Binding-site contacts:
Ligand atom C3 contacts residue GLU673 of chain 2.A at 3.5 Å.
Ligand atom O11 contacts residue ASN285 of chain 2.A at 3.2 Å (h-bond).
Ligand atom C6 contacts residue GLY136 of chain 2.A at 3.7 Å.
Ligand atom C5 contacts residue GLY136 of chain 2.A at 3.7 Å.
Ligand atom O6 contacts residue ASN485 of chain 2.A at 3.0 Å (h-bond).
Ligand atom C15 contacts residue ASN283 of chain 2.A at 3.6 Å.
Ligand atom O10 contacts residue LEU137 of chain 2.A at 2.9 Å (h-bond).
Ligand atom C16 contacts residue ASN283 of chain 2.A at 3.6 Å.
Ligand atom C7 contacts residue HIS378 of chain 2.A at 3.3 Å.
Ligand atom O11 contacts residue THR379 of chain 2.A at 3.5 Å.
Ligand atom F3 contacts residue GLU673 of chain 2.A at 3.2 Å.
Ligand atom C13 contacts residue ASN285 of chain 2.A at 3.4 Å.
Ligand atom C6 contacts residue ASN485 of chain 2.A at 3.4 Å.
Ligand atom O5 contacts residue LEU137 of chain 2.A at 3.6 Å (h-bond).
Ligand atom F3 contacts residue ALA674 of chain 2.A at 3.2 Å.
Ligand atom C11 contacts residue ASN285 of chain 2.A at 3.2 Å.
Ligand atom F3 contacts residue SER675 of chain 2.A at 2.9 Å.
Ligand atom C14 contacts residue PHE286 of chain 2.A at 3.5 Å (hydrophobic).
Ligand atom F3 contacts residue GLY676 of chain 2.A at 3.2 Å.
Ligand atom O11 contacts residue ALA384 of chain 2.A at 3.5 Å.
Ligand atom N2 contacts residue LEU137 of chain 2.A at 3.8 Å.
Ligand atom C2 contacts residue GLU673 of chain 2.A at 3.6 Å.
Ligand atom C6 contacts residue HIS378 of chain 2.A at 3.5 Å.
Ligand atom C3 contacts residue GLY676 of chain 2.A at 3.7 Å.
Ligand atom C13 contacts residue ALA384 of chain 2.A at 3.7 Å (hydrophobic).
Ligand atom C10 contacts residue LEU137 of chain 2.A at 3.5 Å (hydrophobic).
Ligand atom C8 contacts residue ASN285 of chain 2.A at 3.3 Å.
Ligand atom C14 contacts residue PHE287 of chain 2.A at 3.6 Å (hydrophobic).
Ligand atom C17 contacts residue HIS342 of chain 2.A at 3.4 Å.
Ligand atom C5 contacts residue LEU137 of chain 2.A at 3.7 Å (hydrophobic).
Ligand atom O4 contacts residue SER675 of chain 2.A at 3.6 Å.
Ligand atom C12 contacts residue ASN285 of chain 2.A at 3.4 Å.
Ligand atom O6 contacts residue HIS378 of chain 2.A at 2.6 Å (h-bond).
Ligand atom C7 contacts residue ASN285 of chain 2.A at 3.8 Å.
Ligand atom O4 contacts residue GLY676 of chain 2.A at 2.8 Å (h-bond).
Ligand atom C13 contacts residue PHE286 of chain 2.A at 3.5 Å (hydrophobic).
Ligand atom O4 contacts residue ASN485 of chain 2.A at 3.5 Å (h-bond).
Ligand atom C16 contacts residue HIS342 of chain 2.A at 3.6 Å.
Ligand atom N3 contacts residue ASN285 of chain 2.A at 3.5 Å (h-bond).
Ligand atom O10 contacts residue GLY136 of chain 2.A at 3.4 Å (h-bond).

The protein below binds the small molecule below.
Small molecule (SMILES): O=C(Nc1ccn([C@H]2C[C@@H](F)[C@H](O)[C@@H](CO)O2)c(=O)n1)c1ccccc1

Sequence of chain 2.A:
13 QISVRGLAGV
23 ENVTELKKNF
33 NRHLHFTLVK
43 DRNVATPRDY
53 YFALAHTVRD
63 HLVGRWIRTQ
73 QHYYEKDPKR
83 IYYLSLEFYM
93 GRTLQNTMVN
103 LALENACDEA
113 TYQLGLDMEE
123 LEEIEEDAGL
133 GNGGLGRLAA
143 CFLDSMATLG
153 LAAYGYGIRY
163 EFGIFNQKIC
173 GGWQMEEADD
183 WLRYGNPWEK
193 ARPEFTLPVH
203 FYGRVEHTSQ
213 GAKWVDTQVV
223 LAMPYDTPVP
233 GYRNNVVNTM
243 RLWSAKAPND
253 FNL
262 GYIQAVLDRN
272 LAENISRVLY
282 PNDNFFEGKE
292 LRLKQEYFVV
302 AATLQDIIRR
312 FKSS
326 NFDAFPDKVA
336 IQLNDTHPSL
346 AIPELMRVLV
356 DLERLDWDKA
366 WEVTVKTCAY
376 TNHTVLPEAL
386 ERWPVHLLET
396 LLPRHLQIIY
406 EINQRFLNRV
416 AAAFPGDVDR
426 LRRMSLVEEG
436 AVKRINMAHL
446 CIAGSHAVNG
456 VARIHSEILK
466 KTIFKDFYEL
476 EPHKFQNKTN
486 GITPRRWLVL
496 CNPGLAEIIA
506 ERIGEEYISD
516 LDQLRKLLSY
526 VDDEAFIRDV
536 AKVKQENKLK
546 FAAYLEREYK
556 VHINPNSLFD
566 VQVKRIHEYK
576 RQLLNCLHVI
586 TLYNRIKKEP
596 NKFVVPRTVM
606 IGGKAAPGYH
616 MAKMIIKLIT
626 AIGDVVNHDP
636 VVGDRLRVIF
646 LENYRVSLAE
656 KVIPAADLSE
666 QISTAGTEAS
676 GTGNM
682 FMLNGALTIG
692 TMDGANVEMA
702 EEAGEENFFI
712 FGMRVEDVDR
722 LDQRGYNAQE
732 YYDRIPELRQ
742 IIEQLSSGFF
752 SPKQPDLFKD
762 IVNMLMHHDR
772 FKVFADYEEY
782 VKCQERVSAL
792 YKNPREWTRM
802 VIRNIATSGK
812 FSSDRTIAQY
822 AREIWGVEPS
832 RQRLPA